Sequence of chain 1.A:
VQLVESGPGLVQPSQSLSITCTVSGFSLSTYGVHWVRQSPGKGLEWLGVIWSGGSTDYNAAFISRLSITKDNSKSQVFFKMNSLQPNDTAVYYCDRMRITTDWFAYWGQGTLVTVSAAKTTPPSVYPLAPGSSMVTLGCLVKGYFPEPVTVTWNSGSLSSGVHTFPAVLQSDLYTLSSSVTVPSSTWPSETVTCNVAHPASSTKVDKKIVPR

Binding-site contacts:
Ligand atom O3 contacts residue GLN86 of chain 1.A at 4.0 Å.
Ligand atom C2 contacts residue ASN88 of chain 1.A at 2.4 Å.
Ligand atom O7 contacts residue PRO87 of chain 1.A at 3.3 Å.
Ligand atom O2 contacts residue LYS43 of chain 1.A at 3.5 Å.
Ligand atom N2 contacts residue ASN88 of chain 1.A at 2.8 Å (h-bond).
Ligand atom O5 contacts residue ASN88 of chain 1.A at 2.4 Å (h-bond).
Ligand atom C4 contacts residue ASN88 of chain 1.A at 4.2 Å.
Ligand atom C2 contacts residue GLN86 of chain 1.A at 4.1 Å.
Ligand atom C7 contacts residue GLN86 of chain 1.A at 4.4 Å.
Ligand atom O7 contacts residue GLN86 of chain 1.A at 3.6 Å.
Ligand atom C1 contacts residue ASN88 of chain 1.A at 1.4 Å.
Ligand atom C8 contacts residue ASN88 of chain 1.A at 4.3 Å.
Ligand atom O7 contacts residue ASN88 of chain 1.A at 2.9 Å (h-bond).
Ligand atom C7 contacts residue ASN88 of chain 1.A at 3.1 Å.
Ligand atom C4 contacts residue GLN86 of chain 1.A at 4.4 Å.
Ligand atom C3 contacts residue ASN88 of chain 1.A at 3.8 Å.
Ligand atom C7 contacts residue PRO87 of chain 1.A at 4.1 Å (hydrophobic).
Ligand atom C8 contacts residue PRO87 of chain 1.A at 4.2 Å (hydrophobic).
Ligand atom C5 contacts residue ASN88 of chain 1.A at 3.7 Å.

The small molecule below binds the protein below.
Small molecule (SMILES): CC(=O)N[C@H]1CO[C@H](CO[C@@H]2O[C@@H](C)[C@@H](O)[C@@H](O)[C@@H]2O)[C@@H](O)[C@@H]1O